Binding-site contacts:
Ligand atom O6 contacts residue GLY129 of chain 1.A at 3.3 Å.
Ligand atom C5 contacts residue ASP133 of chain 1.A at 4.0 Å.
Ligand atom C6 contacts residue ASP130 of chain 1.A at 3.3 Å.
Ligand atom O6 contacts residue PHE131 of chain 1.A at 3.1 Å (h-bond).
Ligand atom C5 contacts residue VAL86 of chain 1.A at 4.0 Å (hydrophobic).
Ligand atom O4 contacts residue ASP133 of chain 1.A at 2.7 Å (salt-bridge).
Ligand atom C2 contacts residue ASP130 of chain 1.A at 3.9 Å.
Ligand atom O3 contacts residue GLY14 of chain 1.A at 4.0 Å.
Ligand atom O5 contacts residue GLY129 of chain 1.A at 4.2 Å.
Ligand atom O6 contacts residue GLY128 of chain 1.A at 4.4 Å.
Ligand atom O2 contacts residue GLY15 of chain 1.A at 4.3 Å.
Ligand atom C6 contacts residue PHE131 of chain 1.A at 4.0 Å (hydrophobic).
Ligand atom O6 contacts residue ASP130 of chain 1.A at 3.2 Å (salt-bridge).
Ligand atom O6 contacts residue ASP133 of chain 1.A at 2.7 Å (salt-bridge).
Ligand atom O4 contacts residue GLY15 of chain 1.A at 3.2 Å (h-bond).
Ligand atom O2 contacts residue VAL86 of chain 1.A at 4.1 Å.
Ligand atom O4 contacts residue VAL86 of chain 1.A at 3.3 Å.
Ligand atom C4 contacts residue GLY14 of chain 1.A at 4.2 Å.
Ligand atom O2 contacts residue ASP130 of chain 1.A at 4.5 Å.
Ligand atom O5 contacts residue ASP130 of chain 1.A at 3.0 Å (salt-bridge).
Ligand atom C6 contacts residue VAL86 of chain 1.A at 3.7 Å (hydrophobic).
Ligand atom O4 contacts residue GLY14 of chain 1.A at 3.4 Å.
Ligand atom C3 contacts residue GLY15 of chain 1.A at 3.7 Å.
Ligand atom O1 contacts residue ASP130 of chain 1.A at 4.5 Å.
Ligand atom C4 contacts residue GLY15 of chain 1.A at 3.4 Å.
Ligand atom C5 contacts residue ASP130 of chain 1.A at 3.7 Å.
Ligand atom C4 contacts residue ASP133 of chain 1.A at 3.5 Å.
Ligand atom C1 contacts residue ASP130 of chain 1.A at 4.1 Å.
Ligand atom C4 contacts residue VAL86 of chain 1.A at 4.3 Å (hydrophobic).
Ligand atom C6 contacts residue GLY129 of chain 1.A at 4.5 Å.
Ligand atom C6 contacts residue ASP133 of chain 1.A at 3.4 Å.
Ligand atom C6 contacts residue VAL88 of chain 1.A at 4.2 Å (hydrophobic).
Ligand atom O3 contacts residue GLY15 of chain 1.A at 2.9 Å (h-bond).
Ligand atom O2 contacts residue GLY129 of chain 1.A at 3.7 Å.

Sequence of chain 1.A:
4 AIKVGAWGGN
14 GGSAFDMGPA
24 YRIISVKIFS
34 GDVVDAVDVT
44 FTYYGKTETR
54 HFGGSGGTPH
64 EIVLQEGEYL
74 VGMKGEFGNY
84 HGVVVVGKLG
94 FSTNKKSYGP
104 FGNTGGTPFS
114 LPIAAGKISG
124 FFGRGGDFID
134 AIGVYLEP

The small molecule below binds the protein below.
Small molecule (SMILES): OC[C@H]1O[C@H](O[C@@H]2[C@H](O)[C@@H](O)O[C@H](CO)[C@H]2O)[C@@H](O)[C@@H](O)[C@@H]1O